Binding-site contacts:
Ligand atom C4 contacts residue ASN58 of chain 1.C at 4.3 Å.
Ligand atom N2 contacts residue TRP255 of chain 1.C at 4.2 Å.
Ligand atom O3 contacts residue TRP255 of chain 1.C at 3.1 Å (h-bond).
Ligand atom C3 contacts residue ASN58 of chain 1.C at 3.8 Å.
Ligand atom O6 contacts residue THR26 of chain 1.C at 4.4 Å.
Ligand atom O7 contacts residue ASN58 of chain 1.C at 4.3 Å.
Ligand atom N2 contacts residue ASN58 of chain 1.C at 2.8 Å (h-bond).
Ligand atom C5 contacts residue ASN58 of chain 1.C at 3.7 Å.
Ligand atom C2 contacts residue ASN58 of chain 1.C at 2.5 Å.
Ligand atom O6 contacts residue ASN58 of chain 1.C at 4.2 Å.
Ligand atom C7 contacts residue ASN58 of chain 1.C at 3.5 Å.
Ligand atom C4 contacts residue TRP255 of chain 1.C at 3.7 Å (hydrophobic).
Ligand atom C2 contacts residue TRP255 of chain 1.C at 3.8 Å (hydrophobic).
Ligand atom C3 contacts residue TRP255 of chain 1.C at 3.8 Å (hydrophobic).
Ligand atom O5 contacts residue ASN58 of chain 1.C at 2.5 Å (h-bond).
Ligand atom C1 contacts residue ASN58 of chain 1.C at 1.4 Å.
Ligand atom C8 contacts residue ASN58 of chain 1.C at 3.7 Å.
Ligand atom O4 contacts residue TRP255 of chain 1.C at 4.5 Å.

Sequence of chain 1.C:
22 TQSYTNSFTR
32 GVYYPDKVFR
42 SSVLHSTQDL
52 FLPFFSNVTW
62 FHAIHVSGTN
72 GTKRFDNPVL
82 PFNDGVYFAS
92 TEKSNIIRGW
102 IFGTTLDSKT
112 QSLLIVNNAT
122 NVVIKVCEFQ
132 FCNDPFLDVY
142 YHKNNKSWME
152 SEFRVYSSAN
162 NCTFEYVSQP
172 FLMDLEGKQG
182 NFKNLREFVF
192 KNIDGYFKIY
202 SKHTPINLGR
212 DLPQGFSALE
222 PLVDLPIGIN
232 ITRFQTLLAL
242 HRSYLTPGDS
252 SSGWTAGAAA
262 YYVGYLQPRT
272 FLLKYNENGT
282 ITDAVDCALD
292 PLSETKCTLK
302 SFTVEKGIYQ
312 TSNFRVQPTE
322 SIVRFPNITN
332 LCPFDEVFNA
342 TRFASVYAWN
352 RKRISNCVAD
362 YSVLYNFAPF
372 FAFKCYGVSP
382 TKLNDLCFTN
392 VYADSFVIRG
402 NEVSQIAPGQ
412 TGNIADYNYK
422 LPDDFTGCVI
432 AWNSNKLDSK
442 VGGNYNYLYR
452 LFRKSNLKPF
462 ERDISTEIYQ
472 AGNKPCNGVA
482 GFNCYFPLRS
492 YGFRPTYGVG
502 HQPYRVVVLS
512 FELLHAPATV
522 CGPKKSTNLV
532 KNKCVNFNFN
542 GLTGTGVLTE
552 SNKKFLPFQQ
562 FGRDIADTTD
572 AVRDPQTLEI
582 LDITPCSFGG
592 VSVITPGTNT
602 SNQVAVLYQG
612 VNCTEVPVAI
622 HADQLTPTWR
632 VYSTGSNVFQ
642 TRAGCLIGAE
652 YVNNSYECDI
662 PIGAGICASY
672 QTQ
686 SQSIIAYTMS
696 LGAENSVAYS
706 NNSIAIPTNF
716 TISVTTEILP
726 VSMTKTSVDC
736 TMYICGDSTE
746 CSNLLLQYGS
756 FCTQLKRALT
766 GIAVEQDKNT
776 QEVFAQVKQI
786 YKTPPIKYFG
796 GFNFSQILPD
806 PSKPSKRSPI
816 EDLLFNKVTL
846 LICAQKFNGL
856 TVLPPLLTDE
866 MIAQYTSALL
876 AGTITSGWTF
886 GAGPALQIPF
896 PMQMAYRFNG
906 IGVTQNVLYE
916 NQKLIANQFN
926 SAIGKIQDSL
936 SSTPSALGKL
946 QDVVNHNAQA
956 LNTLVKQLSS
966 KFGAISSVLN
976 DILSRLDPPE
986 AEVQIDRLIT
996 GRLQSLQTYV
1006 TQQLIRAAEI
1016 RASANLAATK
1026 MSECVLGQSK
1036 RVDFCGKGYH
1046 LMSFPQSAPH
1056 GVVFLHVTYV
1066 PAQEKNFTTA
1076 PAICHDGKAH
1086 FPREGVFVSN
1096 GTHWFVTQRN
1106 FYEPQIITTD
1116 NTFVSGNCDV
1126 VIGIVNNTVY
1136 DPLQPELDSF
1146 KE

The small molecule below binds the protein below.
Small molecule (SMILES): CC(=O)N[C@@H]1[C@@H](O)[C@H](O)[C@@H](CO)O[C@H]1O